This small molecule binds to this protein.
Small molecule (SMILES): C=CC1=C(C)C2=N3->[Ni]45<-N6=C(C=c7c(C)c(C=C)c(n74)=C2)C(C)=C(CCC(=O)O)C6=Cc2c(CCC(=O)O)c(C)c(n25)C=C13

Binding-site contacts:
Ligand atom O2D contacts residue PHE46 of chain 1.A at 3.6 Å.
Ligand atom C4A contacts residue HIS87 of chain 1.A at 3.5 Å.
Ligand atom C2D contacts residue LEU91 of chain 1.A at 3.5 Å (hydrophobic).
Ligand atom CGD contacts residue PHE46 of chain 1.A at 3.5 Å (hydrophobic).
Ligand atom C4D contacts residue HIS58 of chain 1.A at 3.5 Å.
Ligand atom C4C contacts residue HIS87 of chain 1.A at 3.7 Å.
Ligand atom CHC contacts residue LEU101 of chain 1.A at 3.7 Å (hydrophobic).
Ligand atom CHD contacts residue HIS87 of chain 1.A at 3.7 Å.
Ligand atom O2D contacts residue HIS45 of chain 1.A at 2.5 Å (h-bond).
Ligand atom CBD contacts residue HIS58 of chain 1.A at 3.5 Å.
Ligand atom NA contacts residue HIS87 of chain 1.A at 2.7 Å (h-bond).
Ligand atom CBB contacts residue VAL132 of chain 1.A at 3.4 Å (hydrophobic).
Ligand atom O1D contacts residue PHE46 of chain 1.A at 3.3 Å.
Ligand atom CGD contacts residue HIS45 of chain 1.A at 3.5 Å.
Ligand atom CBD contacts residue PHE46 of chain 1.A at 3.7 Å (hydrophobic).
Ligand atom CMA contacts residue ALA65 of chain 1.A at 3.5 Å (hydrophobic).
Ligand atom C4D contacts residue HIS87 of chain 1.A at 3.2 Å.
Ligand atom C1D contacts residue HIS87 of chain 1.A at 3.5 Å.
Ligand atom CHD contacts residue PHE43 of chain 1.A at 3.4 Å (hydrophobic).
Ligand atom C1D contacts residue PHE43 of chain 1.A at 3.4 Å (hydrophobic).
Ligand atom NI contacts residue HIS87 of chain 1.A at 2.3 Å.
Ligand atom C3A contacts residue LEU83 of chain 1.A at 3.6 Å (hydrophobic).
Ligand atom CMD contacts residue PHE43 of chain 1.A at 3.6 Å (hydrophobic).
Ligand atom NC contacts residue HIS87 of chain 1.A at 3.5 Å.
Ligand atom CHC contacts residue PHE98 of chain 1.A at 3.6 Å (hydrophobic).
Ligand atom NB contacts residue HIS87 of chain 1.A at 3.5 Å (h-bond).
Ligand atom CMD contacts residue TYR42 of chain 1.A at 3.1 Å (hydrophobic).
Ligand atom C2D contacts residue PHE43 of chain 1.A at 3.4 Å (hydrophobic).
Ligand atom C1A contacts residue HIS87 of chain 1.A at 3.2 Å.
Ligand atom ND contacts residue HIS87 of chain 1.A at 2.7 Å (h-bond).
Ligand atom CMA contacts residue LEU83 of chain 1.A at 3.7 Å (hydrophobic).
Ligand atom CAB contacts residue PHE98 of chain 1.A at 3.7 Å (hydrophobic).
Ligand atom CMD contacts residue LEU91 of chain 1.A at 3.7 Å (hydrophobic).
Ligand atom CHA contacts residue HIS58 of chain 1.A at 3.5 Å.
Ligand atom CMC contacts residue ASN97 of chain 1.A at 3.1 Å.
Ligand atom CHA contacts residue HIS87 of chain 1.A at 3.4 Å.
Ligand atom CAC contacts residue TYR42 of chain 1.A at 3.6 Å (hydrophobic).
Ligand atom CMC contacts residue PHE98 of chain 1.A at 3.4 Å (hydrophobic).
Ligand atom CAC contacts residue VAL93 of chain 1.A at 3.6 Å (hydrophobic).
Ligand atom CMA contacts residue LYS61 of chain 1.A at 3.7 Å.

Sequence of chain 1.A:
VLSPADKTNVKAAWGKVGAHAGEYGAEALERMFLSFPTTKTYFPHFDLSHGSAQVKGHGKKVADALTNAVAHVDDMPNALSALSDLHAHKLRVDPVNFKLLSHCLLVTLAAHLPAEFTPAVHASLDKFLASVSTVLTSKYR